This small molecule binds to this protein.
Small molecule (SMILES): CC(C)C[C@H](NC(=O)[C@H](Cc1ccccc1)NC(=O)c1cnccn1)B(O)O

Binding-site contacts:
Ligand atom O27 contacts residue GLY47 of chain 1.N at 3.3 Å (h-bond).
Ligand atom C3 contacts residue THR22 of chain 1.N at 3.5 Å.
Ligand atom C6 contacts residue HIS114 of chain 1.H at 3.3 Å.
Ligand atom C24 contacts residue ALA49 of chain 1.N at 3.9 Å (hydrophobic).
Ligand atom B26 contacts residue LYS33 of chain 1.N at 3.8 Å.
Ligand atom C22 contacts residue GLY47 of chain 1.N at 3.7 Å.
Ligand atom O19 contacts residue THR20 of chain 1.N at 3.6 Å.
Ligand atom C21 contacts residue GLY47 of chain 1.N at 3.9 Å.
Ligand atom C10 contacts residue GLY47 of chain 1.N at 3.6 Å.
Ligand atom C21 contacts residue LYS33 of chain 1.N at 3.9 Å.
Ligand atom C3 contacts residue THR20 of chain 1.N at 3.9 Å.
Ligand atom C22 contacts residue SER46 of chain 1.N at 3.9 Å.
Ligand atom C3 contacts residue THR21 of chain 1.N at 3.1 Å.
Ligand atom O27 contacts residue THR1 of chain 1.N at 2.4 Å (h-bond).
Ligand atom C14 contacts residue GLY47 of chain 1.N at 4.0 Å.
Ligand atom N4 contacts residue THR22 of chain 1.N at 2.7 Å (h-bond).
Ligand atom N9 contacts residue THR21 of chain 1.N at 3.3 Å (h-bond).
Ligand atom C6 contacts residue SER118 of chain 1.H at 3.3 Å.
Ligand atom O8 contacts residue SER48 of chain 1.N at 3.8 Å.
Ligand atom C21 contacts residue THR1 of chain 1.N at 2.4 Å.
Ligand atom C5 contacts residue THR22 of chain 1.N at 3.7 Å.
Ligand atom C23 contacts residue GLY47 of chain 1.N at 3.6 Å.
Ligand atom O19 contacts residue THR21 of chain 1.N at 3.2 Å (h-bond).
Ligand atom C24 contacts residue ARG45 of chain 1.N at 3.4 Å.
Ligand atom N20 contacts residue GLY47 of chain 1.N at 2.9 Å (h-bond).
Ligand atom O8 contacts residue ALA49 of chain 1.N at 3.1 Å (h-bond).
Ligand atom O28 contacts residue THR1 of chain 1.N at 2.3 Å (h-bond).
Ligand atom N20 contacts residue THR1 of chain 1.N at 3.7 Å.
Ligand atom N4 contacts residue THR21 of chain 1.N at 3.8 Å.
Ligand atom C13 contacts residue GLY47 of chain 1.N at 3.6 Å.
Ligand atom B26 contacts residue THR1 of chain 1.N at 1.4 Å.
Ligand atom N1 contacts residue ALA49 of chain 1.N at 3.7 Å.
Ligand atom C11 contacts residue THR21 of chain 1.N at 3.6 Å.
Ligand atom C18 contacts residue GLY47 of chain 1.N at 3.8 Å.
Ligand atom C24 contacts residue THR52 of chain 1.N at 3.7 Å.
Ligand atom N1 contacts residue SER118 of chain 1.H at 3.8 Å.
Ligand atom C5 contacts residue HIS114 of chain 1.H at 3.0 Å.
Ligand atom C22 contacts residue THR1 of chain 1.N at 2.8 Å.
Ligand atom O28 contacts residue SER168 of chain 1.N at 3.9 Å.
Ligand atom C25 contacts residue THR20 of chain 1.N at 3.5 Å.

Sequence of chain 1.H:
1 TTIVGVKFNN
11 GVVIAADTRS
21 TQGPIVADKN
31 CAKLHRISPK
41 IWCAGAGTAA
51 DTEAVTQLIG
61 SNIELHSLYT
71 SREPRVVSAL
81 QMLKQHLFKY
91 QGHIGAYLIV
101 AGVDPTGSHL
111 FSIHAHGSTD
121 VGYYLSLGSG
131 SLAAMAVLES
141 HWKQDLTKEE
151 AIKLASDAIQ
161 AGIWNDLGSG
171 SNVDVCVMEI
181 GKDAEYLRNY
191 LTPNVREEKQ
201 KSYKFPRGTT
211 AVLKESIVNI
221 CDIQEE

Sequence of chain 1.N:
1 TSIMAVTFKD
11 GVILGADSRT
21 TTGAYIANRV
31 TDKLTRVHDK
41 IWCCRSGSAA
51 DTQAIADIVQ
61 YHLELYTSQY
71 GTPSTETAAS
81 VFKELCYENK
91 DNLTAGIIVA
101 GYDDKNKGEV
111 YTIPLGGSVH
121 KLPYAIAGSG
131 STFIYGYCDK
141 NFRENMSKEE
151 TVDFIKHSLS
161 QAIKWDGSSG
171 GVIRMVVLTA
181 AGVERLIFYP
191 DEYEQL